The small molecule below binds the protein below.
Small molecule (SMILES): C[C@@H]1C[C@H](S(=O)(=O)O)N[C@H]1C(=O)O

Binding-site contacts:
Ligand atom C6 contacts residue GLU205 of chain 2.A at 3.3 Å.
Ligand atom O1 contacts residue LYS202 of chain 2.A at 2.3 Å (salt-bridge).
Ligand atom N1 contacts residue GLN333 of chain 2.A at 2.8 Å (h-bond).
Ligand atom C2 contacts residue GLU229 of chain 2.A at 3.8 Å.
Ligand atom C6 contacts residue LYS202 of chain 2.A at 3.5 Å.
Ligand atom C3 contacts residue GLU229 of chain 2.A at 3.3 Å.
Ligand atom O1 contacts residue VAL157 of chain 2.A at 3.5 Å.
Ligand atom O3 contacts residue MET261 of chain 2.A at 3.7 Å.
Ligand atom C3 contacts residue GLU205 of chain 2.A at 3.1 Å.
Ligand atom C6 contacts residue VAL157 of chain 2.A at 3.7 Å (hydrophobic).
Ligand atom O3 contacts residue GLU259 of chain 2.A at 3.0 Å.
Ligand atom C5 contacts residue GLN333 of chain 2.A at 3.8 Å.
Ligand atom O1 contacts residue SER365 of chain 2.A at 2.9 Å (h-bond).
Ligand atom C6 contacts residue THR131 of chain 2.A at 3.3 Å.
Ligand atom O2 contacts residue TYR335 of chain 2.A at 3.8 Å.
Ligand atom O1 contacts residue GLN333 of chain 2.A at 3.9 Å.
Ligand atom N1 contacts residue LEU295 of chain 2.A at 3.8 Å.
Ligand atom O1 contacts residue LEU295 of chain 2.A at 3.4 Å.
Ligand atom C5 contacts residue LYS202 of chain 2.A at 4.1 Å.
Ligand atom N1 contacts residue LYS202 of chain 2.A at 3.1 Å (salt-bridge).
Ligand atom C1 contacts residue LYS202 of chain 2.A at 1.3 Å.
Ligand atom S1 contacts residue GLN333 of chain 2.A at 3.7 Å.
Ligand atom C3 contacts residue LYS202 of chain 2.A at 2.9 Å.
Ligand atom C6 contacts residue ASN158 of chain 2.A at 4.0 Å.
Ligand atom C1 contacts residue LEU295 of chain 2.A at 3.4 Å (hydrophobic).
Ligand atom O4 contacts residue GLN333 of chain 2.A at 3.1 Å (h-bond).
Ligand atom C2 contacts residue GLN333 of chain 2.A at 3.4 Å.
Ligand atom N1 contacts residue GLU229 of chain 2.A at 2.8 Å (salt-bridge).
Ligand atom C5 contacts residue GLU229 of chain 2.A at 3.3 Å.
Ligand atom S1 contacts residue TYR335 of chain 2.A at 3.8 Å.
Ligand atom C1 contacts residue GLU229 of chain 2.A at 4.0 Å.
Ligand atom C1 contacts residue VAL157 of chain 2.A at 3.7 Å (hydrophobic).
Ligand atom O3 contacts residue GLN333 of chain 2.A at 3.4 Å (h-bond).
Ligand atom C2 contacts residue LYS202 of chain 2.A at 2.4 Å.
Ligand atom C1 contacts residue SER365 of chain 2.A at 3.9 Å.
Ligand atom C1 contacts residue GLN333 of chain 2.A at 3.8 Å.
Ligand atom O4 contacts residue TYR335 of chain 2.A at 2.6 Å (h-bond).
Ligand atom O1 contacts residue THR131 of chain 2.A at 4.0 Å.
Ligand atom C6 contacts residue GLY132 of chain 2.A at 3.1 Å.
Ligand atom C4 contacts residue GLU205 of chain 2.A at 3.4 Å.

Sequence of chain 2.A:
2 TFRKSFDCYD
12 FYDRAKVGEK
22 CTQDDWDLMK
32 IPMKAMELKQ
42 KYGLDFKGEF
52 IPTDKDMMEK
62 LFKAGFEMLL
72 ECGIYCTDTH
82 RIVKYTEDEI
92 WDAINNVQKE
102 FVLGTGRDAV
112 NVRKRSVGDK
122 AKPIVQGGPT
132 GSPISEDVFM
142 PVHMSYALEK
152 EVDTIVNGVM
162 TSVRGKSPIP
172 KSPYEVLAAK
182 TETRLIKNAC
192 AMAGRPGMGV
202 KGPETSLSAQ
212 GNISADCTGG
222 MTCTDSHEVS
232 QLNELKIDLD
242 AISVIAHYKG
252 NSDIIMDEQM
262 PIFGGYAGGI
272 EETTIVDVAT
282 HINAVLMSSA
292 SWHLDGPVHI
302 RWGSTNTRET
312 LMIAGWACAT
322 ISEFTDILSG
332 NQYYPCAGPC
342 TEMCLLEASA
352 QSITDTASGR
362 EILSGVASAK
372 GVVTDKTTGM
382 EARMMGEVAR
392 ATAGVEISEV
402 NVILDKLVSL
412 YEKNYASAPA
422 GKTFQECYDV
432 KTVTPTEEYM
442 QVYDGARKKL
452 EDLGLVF